Binding-site contacts:
Ligand atom C4 contacts residue ASN154 of chain 1.A at 4.3 Å.
Ligand atom C8 contacts residue LYS165 of chain 1.A at 4.2 Å.
Ligand atom C3 contacts residue ASN154 of chain 1.A at 3.9 Å.
Ligand atom C8 contacts residue GLN132 of chain 1.A at 4.2 Å.
Ligand atom C7 contacts residue ASN154 of chain 1.A at 3.6 Å.
Ligand atom C1 contacts residue ASN154 of chain 1.A at 1.5 Å.
Ligand atom C7 contacts residue GLN132 of chain 1.A at 4.3 Å.
Ligand atom C8 contacts residue PHE153 of chain 1.A at 3.5 Å (hydrophobic).
Ligand atom O5 contacts residue ASN154 of chain 1.A at 2.4 Å (h-bond).
Ligand atom N2 contacts residue LYS165 of chain 1.A at 4.2 Å.
Ligand atom O7 contacts residue GLN132 of chain 1.A at 3.9 Å.
Ligand atom O7 contacts residue ASN154 of chain 1.A at 3.8 Å.
Ligand atom C8 contacts residue ASN154 of chain 1.A at 4.1 Å.
Ligand atom C8 contacts residue SER152 of chain 1.A at 3.4 Å.
Ligand atom C7 contacts residue PHE153 of chain 1.A at 4.2 Å (hydrophobic).
Ligand atom O7 contacts residue THR130 of chain 1.A at 4.5 Å.
Ligand atom C5 contacts residue ASN154 of chain 1.A at 3.8 Å.
Ligand atom O7 contacts residue SER152 of chain 1.A at 4.5 Å.
Ligand atom O7 contacts residue PHE153 of chain 1.A at 4.2 Å.
Ligand atom C2 contacts residue ASN154 of chain 1.A at 2.6 Å.
Ligand atom N2 contacts residue ASN154 of chain 1.A at 3.0 Å (h-bond).

Sequence of chain 1.A:
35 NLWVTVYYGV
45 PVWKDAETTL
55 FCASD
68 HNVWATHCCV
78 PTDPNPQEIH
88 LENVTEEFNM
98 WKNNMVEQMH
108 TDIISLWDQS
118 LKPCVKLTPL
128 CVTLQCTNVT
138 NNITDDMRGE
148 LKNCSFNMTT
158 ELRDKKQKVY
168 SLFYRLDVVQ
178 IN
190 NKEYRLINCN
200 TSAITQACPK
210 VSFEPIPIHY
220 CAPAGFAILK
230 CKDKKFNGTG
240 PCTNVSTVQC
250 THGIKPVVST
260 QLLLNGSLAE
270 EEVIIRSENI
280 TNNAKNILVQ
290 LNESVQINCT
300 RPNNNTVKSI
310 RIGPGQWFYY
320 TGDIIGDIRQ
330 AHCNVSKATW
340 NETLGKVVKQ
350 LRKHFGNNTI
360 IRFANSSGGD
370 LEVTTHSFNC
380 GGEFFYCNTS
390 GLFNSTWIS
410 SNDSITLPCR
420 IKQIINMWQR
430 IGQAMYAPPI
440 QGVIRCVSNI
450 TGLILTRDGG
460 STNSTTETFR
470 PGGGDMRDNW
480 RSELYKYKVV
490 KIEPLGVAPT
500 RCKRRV

A small-molecule ligand and the protein it binds are described below.
Small molecule (SMILES): CC(=O)N[C@@H]1[C@@H](O)[C@H](O)[C@@H](CO)O[C@H]1O